Binding-site contacts:
Ligand atom C4 contacts residue TRP688 of chain 1.F at 3.8 Å (hydrophobic).
Ligand atom PG contacts residue SER720 of chain 1.F at 3.7 Å.
Ligand atom O1B contacts residue CYS717 of chain 1.F at 3.6 Å (h-bond).
Ligand atom O5' contacts residue SER721 of chain 1.F at 3.7 Å.
Ligand atom N3 contacts residue TRP688 of chain 1.F at 3.7 Å.
Ligand atom C5 contacts residue TRP688 of chain 1.F at 3.5 Å (hydrophobic).
Ligand atom N1 contacts residue SER405 of chain 1.F at 3.9 Å.
Ligand atom O1B contacts residue LYS719 of chain 1.F at 4.0 Å.
Ligand atom N1 contacts residue TRP688 of chain 1.F at 3.5 Å.
Ligand atom O2A contacts residue SER720 of chain 1.F at 3.9 Å.
Ligand atom O3A contacts residue GLY716 of chain 1.F at 3.9 Å.
Ligand atom O1A contacts residue SER720 of chain 1.F at 4.0 Å.
Ligand atom PB contacts residue CYS717 of chain 1.F at 4.0 Å.
Ligand atom PA contacts residue SER721 of chain 1.F at 3.6 Å.
Ligand atom O2B contacts residue SER720 of chain 1.F at 3.9 Å.
Ligand atom S1G contacts residue SER720 of chain 1.F at 3.2 Å (h-bond).
Ligand atom S1G contacts residue GLN775 of chain 1.F at 2.7 Å (h-bond).
Ligand atom O4' contacts residue TRP688 of chain 1.F at 3.7 Å.
Ligand atom O1A contacts residue GLY718 of chain 1.F at 3.7 Å.
Ligand atom O1B contacts residue GLY716 of chain 1.F at 2.6 Å (h-bond).
Ligand atom O1B contacts residue VAL715 of chain 1.F at 3.7 Å.
Ligand atom O2B contacts residue LYS719 of chain 1.F at 2.6 Å (salt-bridge).
Ligand atom C2 contacts residue TRP688 of chain 1.F at 3.6 Å (hydrophobic).
Ligand atom O2G contacts residue SER720 of chain 1.F at 3.8 Å.
Ligand atom C5' contacts residue SER721 of chain 1.F at 3.8 Å.
Ligand atom O2B contacts residue GLY718 of chain 1.F at 2.7 Å (h-bond).
Ligand atom PB contacts residue GLY716 of chain 1.F at 3.9 Å.
Ligand atom O1A contacts residue LYS719 of chain 1.F at 4.0 Å.
Ligand atom O3B contacts residue SER720 of chain 1.F at 3.5 Å (h-bond).
Ligand atom O1A contacts residue SER721 of chain 1.F at 2.4 Å (h-bond).
Ligand atom O2B contacts residue CYS717 of chain 1.F at 3.3 Å (h-bond).
Ligand atom N6 contacts residue THR404 of chain 1.F at 3.4 Å.
Ligand atom C6 contacts residue TRP688 of chain 1.F at 3.3 Å (hydrophobic).
Ligand atom O2G contacts residue LYS719 of chain 1.F at 3.8 Å.
Ligand atom O2G contacts residue GLN775 of chain 1.F at 3.6 Å (h-bond).
Ligand atom O3B contacts residue LYS719 of chain 1.F at 3.8 Å.
Ligand atom N6 contacts residue TRP688 of chain 1.F at 3.5 Å.
Ligand atom PB contacts residue LYS719 of chain 1.F at 3.9 Å.
Ligand atom C2 contacts residue SER405 of chain 1.F at 3.9 Å.
Ligand atom N7 contacts residue TRP688 of chain 1.F at 3.7 Å.

A small-molecule ligand and the protein it binds are described below.
Small molecule (SMILES): Nc1ncnc2c1ncn2[C@@H]1O[C@H](COP(=O)(O)OP(=O)(O)OP(O)(O)=S)[C@@H](O)[C@H]1O

Sequence of chain 1.F:
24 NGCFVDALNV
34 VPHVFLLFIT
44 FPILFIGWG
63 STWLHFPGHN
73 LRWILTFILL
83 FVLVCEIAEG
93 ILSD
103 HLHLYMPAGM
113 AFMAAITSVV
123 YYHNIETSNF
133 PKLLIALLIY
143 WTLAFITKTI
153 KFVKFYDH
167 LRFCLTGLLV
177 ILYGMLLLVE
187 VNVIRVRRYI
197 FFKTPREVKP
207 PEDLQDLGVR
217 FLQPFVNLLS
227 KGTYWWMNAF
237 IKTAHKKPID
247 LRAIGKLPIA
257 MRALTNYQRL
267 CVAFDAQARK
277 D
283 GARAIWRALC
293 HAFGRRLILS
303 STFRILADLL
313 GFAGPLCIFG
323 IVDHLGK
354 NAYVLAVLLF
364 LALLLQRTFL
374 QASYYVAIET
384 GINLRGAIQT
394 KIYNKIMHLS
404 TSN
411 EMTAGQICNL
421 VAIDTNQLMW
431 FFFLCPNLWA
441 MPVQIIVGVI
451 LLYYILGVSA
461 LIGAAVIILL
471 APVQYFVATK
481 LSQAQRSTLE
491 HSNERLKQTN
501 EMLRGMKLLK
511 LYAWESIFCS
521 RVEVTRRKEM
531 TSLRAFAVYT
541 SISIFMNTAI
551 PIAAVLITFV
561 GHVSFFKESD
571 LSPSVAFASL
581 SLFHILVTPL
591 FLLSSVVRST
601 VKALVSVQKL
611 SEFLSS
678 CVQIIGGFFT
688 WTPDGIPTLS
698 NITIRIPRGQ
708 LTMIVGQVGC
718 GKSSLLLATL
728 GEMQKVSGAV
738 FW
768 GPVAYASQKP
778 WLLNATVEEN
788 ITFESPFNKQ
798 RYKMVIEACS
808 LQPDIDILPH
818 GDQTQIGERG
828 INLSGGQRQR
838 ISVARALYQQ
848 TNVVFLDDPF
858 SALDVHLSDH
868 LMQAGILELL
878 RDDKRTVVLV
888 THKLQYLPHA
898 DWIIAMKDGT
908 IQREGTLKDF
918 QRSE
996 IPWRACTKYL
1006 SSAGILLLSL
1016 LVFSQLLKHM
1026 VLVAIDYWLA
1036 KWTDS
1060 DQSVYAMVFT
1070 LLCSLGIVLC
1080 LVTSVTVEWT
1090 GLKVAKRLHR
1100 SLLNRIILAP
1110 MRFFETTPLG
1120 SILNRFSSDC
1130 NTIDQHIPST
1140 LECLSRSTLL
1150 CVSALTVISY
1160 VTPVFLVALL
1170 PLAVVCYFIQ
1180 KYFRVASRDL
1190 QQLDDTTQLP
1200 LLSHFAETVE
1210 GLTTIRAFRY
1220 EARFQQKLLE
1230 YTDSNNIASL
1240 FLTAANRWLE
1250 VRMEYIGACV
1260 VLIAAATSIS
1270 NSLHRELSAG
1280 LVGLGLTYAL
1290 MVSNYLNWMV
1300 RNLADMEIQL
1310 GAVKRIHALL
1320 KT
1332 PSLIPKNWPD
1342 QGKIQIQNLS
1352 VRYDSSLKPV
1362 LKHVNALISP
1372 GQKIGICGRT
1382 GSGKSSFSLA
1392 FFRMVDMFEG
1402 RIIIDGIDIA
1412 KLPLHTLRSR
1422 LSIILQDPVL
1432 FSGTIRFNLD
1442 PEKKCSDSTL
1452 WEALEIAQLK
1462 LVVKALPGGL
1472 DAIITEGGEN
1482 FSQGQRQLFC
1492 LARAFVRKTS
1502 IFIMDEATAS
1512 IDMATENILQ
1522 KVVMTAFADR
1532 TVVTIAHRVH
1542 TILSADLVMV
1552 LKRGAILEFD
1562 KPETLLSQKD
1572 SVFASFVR